Sequence of chain 1.A:
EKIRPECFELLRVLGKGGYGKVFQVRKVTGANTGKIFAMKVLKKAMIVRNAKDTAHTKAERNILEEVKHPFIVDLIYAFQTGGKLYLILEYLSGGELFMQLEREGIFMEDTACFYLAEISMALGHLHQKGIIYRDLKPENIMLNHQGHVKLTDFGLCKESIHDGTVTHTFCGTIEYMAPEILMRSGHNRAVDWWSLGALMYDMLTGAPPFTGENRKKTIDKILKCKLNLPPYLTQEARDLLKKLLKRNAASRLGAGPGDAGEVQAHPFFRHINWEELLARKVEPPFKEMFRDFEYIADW

Binding-site contacts:
Ligand atom CAI contacts residue LYS170 of chain 1.A at 3.9 Å.
Ligand atom FAC contacts residue TYR31 of chain 1.A at 3.3 Å.
Ligand atom FAC contacts residue CYS169 of chain 1.A at 3.4 Å.
Ligand atom C2 contacts residue TYR103 of chain 1.A at 3.7 Å (hydrophobic).
Ligand atom CAE contacts residue GLY32 of chain 1.A at 3.2 Å.
Ligand atom FAB contacts residue LYS33 of chain 1.A at 3.4 Å.
Ligand atom FAB contacts residue GLY32 of chain 1.A at 3.1 Å.
Ligand atom CAE contacts residue GLY29 of chain 1.A at 3.6 Å.
Ligand atom N1 contacts residue LEU104 of chain 1.A at 2.8 Å (h-bond).
Ligand atom CAF contacts residue GLY27 of chain 1.A at 3.7 Å.
Ligand atom C2 contacts residue LEU104 of chain 1.A at 3.6 Å (hydrophobic).
Ligand atom C6 contacts residue ALA50 of chain 1.A at 3.8 Å (hydrophobic).
Ligand atom N3 contacts residue MET154 of chain 1.A at 3.8 Å.
Ligand atom FAB contacts residue LEU54 of chain 1.A at 3.2 Å.
Ligand atom CAX contacts residue VAL34 of chain 1.A at 3.8 Å (hydrophobic).
Ligand atom CAA contacts residue LEU101 of chain 1.A at 3.5 Å (hydrophobic).
Ligand atom CAV contacts residue LYS170 of chain 1.A at 3.8 Å.
Ligand atom C4 contacts residue MET154 of chain 1.A at 3.8 Å (hydrophobic).
Ligand atom NAS contacts residue LYS170 of chain 1.A at 3.8 Å.
Ligand atom N1 contacts residue TYR103 of chain 1.A at 3.7 Å.
Ligand atom FAC contacts residue GLY32 of chain 1.A at 3.4 Å.
Ligand atom CAF contacts residue GLY29 of chain 1.A at 3.7 Å.
Ligand atom CAO contacts residue LYS170 of chain 1.A at 3.7 Å.
Ligand atom FAD contacts residue LEU54 of chain 1.A at 3.2 Å.
Ligand atom N1 contacts residue GLU102 of chain 1.A at 3.7 Å.
Ligand atom CAY contacts residue VAL34 of chain 1.A at 3.9 Å (hydrophobic).
Ligand atom NAR contacts residue LYS170 of chain 1.A at 3.5 Å.
Ligand atom FAB contacts residue TYR31 of chain 1.A at 3.9 Å.
Ligand atom CAX contacts residue LYS170 of chain 1.A at 3.4 Å.
Ligand atom CAF contacts residue LYS170 of chain 1.A at 4.0 Å.
Ligand atom CAY contacts residue LYS170 of chain 1.A at 3.6 Å.
Ligand atom NAS contacts residue GLY27 of chain 1.A at 3.8 Å.
Ligand atom C6 contacts residue GLU102 of chain 1.A at 3.4 Å.
Ligand atom FAD contacts residue LYS52 of chain 1.A at 3.4 Å.
Ligand atom CBB contacts residue LEU54 of chain 1.A at 3.7 Å (hydrophobic).
Ligand atom N3 contacts residue LEU26 of chain 1.A at 3.8 Å.
Ligand atom C6 contacts residue LEU104 of chain 1.A at 3.7 Å (hydrophobic).
Ligand atom N1 contacts residue ALA50 of chain 1.A at 3.9 Å.
Ligand atom FAB contacts residue VAL53 of chain 1.A at 3.8 Å.
Ligand atom CAF contacts residue LYS28 of chain 1.A at 3.7 Å.

This protein binds this small molecule.
Small molecule (SMILES): CCc1cncnc1N1CCN(Cc2nc3cc(C(F)(F)F)ccc3[nH]2)CC1